Binding-site contacts:
Ligand atom N16 contacts residue LEU136 of chain 1.B at 3.6 Å.
Ligand atom C12 contacts residue LEU16 of chain 1.B at 3.5 Å (hydrophobic).
Ligand atom F27 contacts residue CYS89 of chain 1.B at 3.5 Å.
Ligand atom O15 contacts residue GLU83 of chain 1.B at 3.8 Å.
Ligand atom C14 contacts residue ALA36 of chain 1.B at 3.4 Å (hydrophobic).
Ligand atom C20 contacts residue ALA86 of chain 1.B at 3.6 Å (hydrophobic).
Ligand atom C20 contacts residue GLY88 of chain 1.B at 3.8 Å.
Ligand atom O15 contacts residue ALA36 of chain 1.B at 3.5 Å.
Ligand atom C9 contacts residue GLY88 of chain 1.B at 3.8 Å.
Ligand atom C31 contacts residue CYS89 of chain 1.B at 3.6 Å (hydrophobic).
Ligand atom C13 contacts residue LEU16 of chain 1.B at 3.5 Å (hydrophobic).
Ligand atom C6 contacts residue LEU136 of chain 1.B at 3.6 Å (hydrophobic).
Ligand atom N7 contacts residue LEU16 of chain 1.B at 3.8 Å.
Ligand atom N16 contacts residue GLU83 of chain 1.B at 2.9 Å (salt-bridge).
Ligand atom C33 contacts residue CYS89 of chain 1.B at 3.7 Å (hydrophobic).
Ligand atom N7 contacts residue MET85 of chain 1.B at 3.1 Å (h-bond).
Ligand atom C32 contacts residue CYS89 of chain 1.B at 3.6 Å (hydrophobic).
Ligand atom O15 contacts residue MET85 of chain 1.B at 2.8 Å (h-bond).
Ligand atom N16 contacts residue ALA36 of chain 1.B at 3.3 Å.
Ligand atom C8 contacts residue GLY88 of chain 1.B at 3.4 Å.
Ligand atom C14 contacts residue GLU83 of chain 1.B at 3.8 Å.
Ligand atom C36 contacts residue ASN92 of chain 1.B at 3.7 Å.
Ligand atom C5 contacts residue LEU136 of chain 1.B at 3.5 Å (hydrophobic).
Ligand atom C23 contacts residue THR18 of chain 1.B at 3.5 Å.
Ligand atom C19 contacts residue TYR84 of chain 1.B at 3.8 Å (hydrophobic).
Ligand atom C10 contacts residue MET85 of chain 1.B at 3.7 Å (hydrophobic).
Ligand atom F27 contacts residue LEU136 of chain 1.B at 3.7 Å.
Ligand atom C11 contacts residue GLY88 of chain 1.B at 3.8 Å.
Ligand atom C22 contacts residue THR18 of chain 1.B at 3.4 Å.
Ligand atom C8 contacts residue MET85 of chain 1.B at 3.7 Å (hydrophobic).
Ligand atom C37 contacts residue ASN92 of chain 1.B at 3.8 Å.
Ligand atom N30 contacts residue CYS89 of chain 1.B at 3.7 Å.
Ligand atom C20 contacts residue ASN87 of chain 1.B at 3.8 Å.
Ligand atom C14 contacts residue MET85 of chain 1.B at 3.7 Å (hydrophobic).
Ligand atom C21 contacts residue VAL24 of chain 1.B at 3.8 Å (hydrophobic).
Ligand atom C10 contacts residue GLY88 of chain 1.B at 3.4 Å.
Ligand atom N16 contacts residue THR82 of chain 1.B at 3.5 Å (h-bond).
Ligand atom C14 contacts residue LEU136 of chain 1.B at 3.8 Å (hydrophobic).
Ligand atom O15 contacts residue TYR84 of chain 1.B at 3.2 Å.
Ligand atom C22 contacts residue GLY17 of chain 1.B at 3.5 Å.

A small-molecule ligand and the protein it binds are described below.
Small molecule (SMILES): CC(C)(O)c1ccc2c(c1)[nH]c1c(C(N)=O)ccc(-c3cccc(-n4cnc5ccccc5c4=O)c3F)c12

Sequence of chain 1.B:
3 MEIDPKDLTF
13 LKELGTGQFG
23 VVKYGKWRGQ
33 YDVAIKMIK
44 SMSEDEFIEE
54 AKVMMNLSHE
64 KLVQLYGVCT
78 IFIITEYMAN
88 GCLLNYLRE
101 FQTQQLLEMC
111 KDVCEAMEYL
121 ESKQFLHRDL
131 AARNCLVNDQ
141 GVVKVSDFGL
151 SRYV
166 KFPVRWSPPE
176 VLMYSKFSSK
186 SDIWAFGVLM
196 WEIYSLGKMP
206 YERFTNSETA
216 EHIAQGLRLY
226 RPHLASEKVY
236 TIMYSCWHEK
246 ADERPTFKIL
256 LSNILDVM